This small molecule binds to this protein.
Small molecule (SMILES): CCn1cc2c3c(cc(C(=O)N[C@@H](Cc4ccccc4)C(O)(O)CNC4CCOCC4)cc31)N(C)S(=O)(=O)CC2

Binding-site contacts:
Ligand atom O2 contacts residue THR232 of chain 1.A at 3.5 Å (h-bond).
Ligand atom C2 contacts residue THR73 of chain 1.A at 3.5 Å.
Ligand atom O2 contacts residue ASP229 of chain 1.A at 2.9 Å (salt-bridge).
Ligand atom O80 contacts residue ASN234 of chain 1.A at 3.3 Å (h-bond).
Ligand atom C45 contacts residue TYR199 of chain 1.A at 3.5 Å (hydrophobic).
Ligand atom O79 contacts residue THR232 of chain 1.A at 3.4 Å.
Ligand atom O2 contacts residue ASP33 of chain 1.A at 2.9 Å (salt-bridge).
Ligand atom C69 contacts residue GLY12 of chain 1.A at 3.5 Å.
Ligand atom C43 contacts residue THR73 of chain 1.A at 3.4 Å.
Ligand atom C68 contacts residue GLY12 of chain 1.A at 3.5 Å.
Ligand atom N1 contacts residue GLN74 of chain 1.A at 3.4 Å (h-bond).
Ligand atom C46 contacts residue GLY35 of chain 1.A at 3.4 Å.
Ligand atom O79 contacts residue THR233 of chain 1.A at 3.3 Å (h-bond).
Ligand atom C19 contacts residue GLN74 of chain 1.A at 3.3 Å.
Ligand atom C57 contacts residue THR233 of chain 1.A at 3.2 Å.
Ligand atom O21 contacts residue ASP33 of chain 1.A at 2.5 Å (salt-bridge).
Ligand atom N20 contacts residue ASP229 of chain 1.A at 2.8 Å (salt-bridge).
Ligand atom O80 contacts residue ARG236 of chain 1.A at 3.5 Å.
Ligand atom C13 contacts residue GLY231 of chain 1.A at 3.4 Å.
Ligand atom O80 contacts residue SER326 of chain 1.A at 3.3 Å (h-bond).
Ligand atom C42 contacts residue ASP229 of chain 1.A at 3.5 Å.
Ligand atom N20 contacts residue GLY35 of chain 1.A at 3.1 Å (h-bond).
Ligand atom C6 contacts residue ASP229 of chain 1.A at 3.5 Å.
Ligand atom C46 contacts residue TYR199 of chain 1.A at 3.4 Å (hydrophobic).
Ligand atom O21 contacts residue TYR72 of chain 1.A at 3.4 Å.
Ligand atom C18 contacts residue PHE109 of chain 1.A at 3.5 Å (hydrophobic).
Ligand atom C42 contacts residue THR73 of chain 1.A at 3.3 Å.
Ligand atom C4 contacts residue ASP33 of chain 1.A at 3.5 Å.
Ligand atom O7 contacts residue GLN74 of chain 1.A at 3.0 Å (h-bond).
Ligand atom O7 contacts residue THR73 of chain 1.A at 3.1 Å (h-bond).
Ligand atom O2 contacts residue GLY231 of chain 1.A at 3.1 Å.
Ligand atom O79 contacts residue ASN234 of chain 1.A at 2.9 Å (h-bond).
Ligand atom C5 contacts residue ASP33 of chain 1.A at 3.4 Å.
Ligand atom C18 contacts residue GLN74 of chain 1.A at 3.1 Å.
Ligand atom C68 contacts residue GLN74 of chain 1.A at 3.5 Å.
Ligand atom C46 contacts residue ILE227 of chain 1.A at 3.5 Å (hydrophobic).
Ligand atom O7 contacts residue TYR72 of chain 1.A at 3.5 Å.
Ligand atom N2 contacts residue GLY231 of chain 1.A at 3.0 Å (h-bond).
Ligand atom O21 contacts residue GLY35 of chain 1.A at 3.5 Å (h-bond).
Ligand atom C39 contacts residue ASP229 of chain 1.A at 3.4 Å.

Sequence of chain 1.A:
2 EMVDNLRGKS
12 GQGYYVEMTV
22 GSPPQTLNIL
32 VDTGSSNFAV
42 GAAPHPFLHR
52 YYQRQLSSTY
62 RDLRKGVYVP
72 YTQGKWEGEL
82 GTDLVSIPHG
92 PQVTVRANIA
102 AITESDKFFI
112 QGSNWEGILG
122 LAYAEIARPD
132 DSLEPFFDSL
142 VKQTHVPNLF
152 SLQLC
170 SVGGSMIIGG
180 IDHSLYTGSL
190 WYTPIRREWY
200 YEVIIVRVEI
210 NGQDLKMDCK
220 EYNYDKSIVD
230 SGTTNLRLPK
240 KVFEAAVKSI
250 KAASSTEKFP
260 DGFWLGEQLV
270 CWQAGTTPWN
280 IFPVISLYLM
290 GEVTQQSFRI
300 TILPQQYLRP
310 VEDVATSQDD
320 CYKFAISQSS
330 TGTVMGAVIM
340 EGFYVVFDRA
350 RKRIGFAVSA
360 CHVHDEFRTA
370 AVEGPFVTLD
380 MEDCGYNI